A protein and the small-molecule ligand that binds it are described below.
Small molecule (SMILES): Cc1ccc(C(=O)NCCO)cc1-n1cnc(OCc2ccc(F)cc2F)c(Cl)c1=O

Sequence of chain 1.A:
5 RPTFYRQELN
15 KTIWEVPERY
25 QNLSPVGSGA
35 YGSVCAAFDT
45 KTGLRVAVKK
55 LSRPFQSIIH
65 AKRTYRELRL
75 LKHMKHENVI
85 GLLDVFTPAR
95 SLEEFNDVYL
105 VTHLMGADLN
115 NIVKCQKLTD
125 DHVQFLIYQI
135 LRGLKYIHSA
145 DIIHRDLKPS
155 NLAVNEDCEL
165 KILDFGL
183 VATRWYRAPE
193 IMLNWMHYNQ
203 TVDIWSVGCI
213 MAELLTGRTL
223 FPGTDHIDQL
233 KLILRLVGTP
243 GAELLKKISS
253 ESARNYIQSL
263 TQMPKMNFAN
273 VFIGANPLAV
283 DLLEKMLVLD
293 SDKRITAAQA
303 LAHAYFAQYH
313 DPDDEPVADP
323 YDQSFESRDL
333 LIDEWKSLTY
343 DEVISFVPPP

Binding-site contacts:
Ligand atom C25 contacts residue ALA111 of chain 1.A at 3.5 Å (hydrophobic).
Ligand atom C30 contacts residue VAL30 of chain 1.A at 3.3 Å (hydrophobic).
Ligand atom CL23 contacts residue MET109 of chain 1.A at 3.7 Å.
Ligand atom C3 contacts residue THR106 of chain 1.A at 3.6 Å.
Ligand atom O24 contacts residue MET109 of chain 1.A at 2.9 Å (h-bond).
Ligand atom C1 contacts residue THR106 of chain 1.A at 3.9 Å.
Ligand atom C2 contacts residue ALA51 of chain 1.A at 3.9 Å (hydrophobic).
Ligand atom C18 contacts residue ALA111 of chain 1.A at 3.6 Å (hydrophobic).
Ligand atom C26 contacts residue GLY110 of chain 1.A at 3.3 Å.
Ligand atom F21 contacts residue LYS53 of chain 1.A at 3.5 Å.
Ligand atom O27 contacts residue VAL30 of chain 1.A at 3.4 Å.
Ligand atom C3 contacts residue ALA51 of chain 1.A at 3.8 Å (hydrophobic).
Ligand atom CL23 contacts residue ALA51 of chain 1.A at 3.8 Å.
Ligand atom C10 contacts residue ALA51 of chain 1.A at 3.8 Å (hydrophobic).
Ligand atom C4 contacts residue LEU104 of chain 1.A at 3.8 Å (hydrophobic).
Ligand atom O24 contacts residue LEU108 of chain 1.A at 3.7 Å.
Ligand atom O24 contacts residue GLY110 of chain 1.A at 2.8 Å (h-bond).
Ligand atom C26 contacts residue VAL30 of chain 1.A at 3.8 Å (hydrophobic).
Ligand atom C6 contacts residue ILE84 of chain 1.A at 3.8 Å (hydrophobic).
Ligand atom CL23 contacts residue THR106 of chain 1.A at 3.5 Å.
Ligand atom N28 contacts residue GLY110 of chain 1.A at 3.5 Å (h-bond).
Ligand atom F21 contacts residue VAL52 of chain 1.A at 3.5 Å.
Ligand atom CL23 contacts residue HIS107 of chain 1.A at 3.0 Å.
Ligand atom F21 contacts residue ALA51 of chain 1.A at 3.1 Å.
Ligand atom F22 contacts residue VAL105 of chain 1.A at 3.8 Å.
Ligand atom C18 contacts residue GLY110 of chain 1.A at 3.2 Å.
Ligand atom C3 contacts residue LEU104 of chain 1.A at 3.4 Å (hydrophobic).
Ligand atom O8 contacts residue THR106 of chain 1.A at 3.9 Å.
Ligand atom F22 contacts residue LEU104 of chain 1.A at 3.1 Å.
Ligand atom F22 contacts residue LEU86 of chain 1.A at 3.2 Å.
Ligand atom F22 contacts residue LEU75 of chain 1.A at 3.7 Å.
Ligand atom C2 contacts residue LYS53 of chain 1.A at 3.6 Å.
Ligand atom C5 contacts residue ILE84 of chain 1.A at 3.6 Å (hydrophobic).
Ligand atom C2 contacts residue THR106 of chain 1.A at 3.6 Å.
Ligand atom C20 contacts residue GLY110 of chain 1.A at 3.9 Å.
Ligand atom O27 contacts residue GLY110 of chain 1.A at 3.8 Å.
Ligand atom C17 contacts residue ALA111 of chain 1.A at 3.5 Å (hydrophobic).
Ligand atom C19 contacts residue GLY110 of chain 1.A at 3.3 Å.
Ligand atom C25 contacts residue ASP112 of chain 1.A at 3.8 Å.
Ligand atom C3 contacts residue LYS53 of chain 1.A at 3.8 Å.